Sequence of chain 1.A:
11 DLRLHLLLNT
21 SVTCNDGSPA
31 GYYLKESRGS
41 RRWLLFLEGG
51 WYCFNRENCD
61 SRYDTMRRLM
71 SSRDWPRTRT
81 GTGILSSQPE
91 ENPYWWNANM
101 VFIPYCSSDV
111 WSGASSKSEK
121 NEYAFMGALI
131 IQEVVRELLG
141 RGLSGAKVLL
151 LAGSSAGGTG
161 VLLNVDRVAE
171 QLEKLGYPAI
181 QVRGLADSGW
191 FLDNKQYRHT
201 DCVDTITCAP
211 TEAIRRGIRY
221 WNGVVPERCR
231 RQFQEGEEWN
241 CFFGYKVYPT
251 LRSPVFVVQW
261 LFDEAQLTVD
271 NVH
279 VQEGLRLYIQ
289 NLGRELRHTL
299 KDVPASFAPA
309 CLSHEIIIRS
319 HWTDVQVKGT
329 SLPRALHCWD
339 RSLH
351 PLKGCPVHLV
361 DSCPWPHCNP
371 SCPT

Binding-site contacts:
Ligand atom C2 contacts residue ASN19 of chain 1.A at 2.4 Å.
Ligand atom C1 contacts residue VAL22 of chain 1.A at 4.2 Å (hydrophobic).
Ligand atom C3 contacts residue ASN19 of chain 1.A at 3.8 Å.
Ligand atom O7 contacts residue GLU133 of chain 1.A at 4.3 Å.
Ligand atom C6 contacts residue VAL22 of chain 1.A at 4.0 Å (hydrophobic).
Ligand atom C1 contacts residue SER21 of chain 1.A at 4.4 Å.
Ligand atom O5 contacts residue VAL22 of chain 1.A at 3.4 Å.
Ligand atom O5 contacts residue SER21 of chain 1.A at 4.4 Å.
Ligand atom O5 contacts residue ASN19 of chain 1.A at 2.3 Å (h-bond).
Ligand atom C5 contacts residue VAL22 of chain 1.A at 4.3 Å (hydrophobic).
Ligand atom O7 contacts residue ASN19 of chain 1.A at 3.4 Å (h-bond).
Ligand atom C5 contacts residue ASN19 of chain 1.A at 3.6 Å.
Ligand atom O7 contacts residue ARG136 of chain 1.A at 4.3 Å.
Ligand atom C1 contacts residue ASN19 of chain 1.A at 1.4 Å.
Ligand atom C4 contacts residue ASN19 of chain 1.A at 4.2 Å.
Ligand atom O5 contacts residue GLU133 of chain 1.A at 4.4 Å.
Ligand atom O6 contacts residue ARG136 of chain 1.A at 4.1 Å.
Ligand atom O6 contacts residue VAL22 of chain 1.A at 3.9 Å.
Ligand atom N2 contacts residue ASN19 of chain 1.A at 2.9 Å (h-bond).
Ligand atom C7 contacts residue ASN19 of chain 1.A at 3.3 Å.
Ligand atom C8 contacts residue ASN19 of chain 1.A at 4.5 Å.
Ligand atom C6 contacts residue LEU129 of chain 1.A at 4.4 Å (hydrophobic).
Ligand atom O6 contacts residue LEU129 of chain 1.A at 4.0 Å.

This protein binds this small molecule.
Small molecule (SMILES): CC(=O)N[C@@H]1[C@@H](O)[C@H](O)[C@@H](CO)O[C@H]1O